Binding-site contacts:
Ligand atom N2 contacts residue ASN769 of chain 1.B at 3.0 Å (h-bond).
Ligand atom C1 contacts residue ASP1144 of chain 1.B at 4.0 Å.
Ligand atom C7 contacts residue ASN769 of chain 1.B at 3.9 Å.
Ligand atom O5 contacts residue ASN769 of chain 1.B at 2.3 Å (h-bond).
Ligand atom C7 contacts residue THR768 of chain 1.B at 4.4 Å.
Ligand atom C2 contacts residue ASP1144 of chain 1.B at 3.7 Å.
Ligand atom C3 contacts residue ASN769 of chain 1.B at 3.8 Å.
Ligand atom O7 contacts residue ASP1144 of chain 1.B at 3.5 Å.
Ligand atom N2 contacts residue ASP1144 of chain 1.B at 4.0 Å.
Ligand atom N2 contacts residue THR768 of chain 1.B at 4.2 Å.
Ligand atom C1 contacts residue ASN769 of chain 1.B at 1.4 Å.
Ligand atom C8 contacts residue PHE1145 of chain 1.B at 3.3 Å (hydrophobic).
Ligand atom C2 contacts residue ASN769 of chain 1.B at 2.4 Å.
Ligand atom C8 contacts residue VAL1146 of chain 1.B at 3.9 Å (hydrophobic).
Ligand atom C5 contacts residue ASN769 of chain 1.B at 3.6 Å.
Ligand atom C4 contacts residue ASN769 of chain 1.B at 4.2 Å.
Ligand atom C7 contacts residue ASP1144 of chain 1.B at 3.5 Å.
Ligand atom C8 contacts residue THR768 of chain 1.B at 3.7 Å.
Ligand atom C8 contacts residue ASP1144 of chain 1.B at 3.6 Å.

A protein and the small-molecule ligand that binds it are described below.
Small molecule (SMILES): CC(=O)N[C@H]1[C@H](O[C@H]2[C@H](O)[C@@H](NC(C)=O)CO[C@@H]2CO)O[C@H](CO)[C@@H](O)[C@@H]1O

Sequence of chain 1.B:
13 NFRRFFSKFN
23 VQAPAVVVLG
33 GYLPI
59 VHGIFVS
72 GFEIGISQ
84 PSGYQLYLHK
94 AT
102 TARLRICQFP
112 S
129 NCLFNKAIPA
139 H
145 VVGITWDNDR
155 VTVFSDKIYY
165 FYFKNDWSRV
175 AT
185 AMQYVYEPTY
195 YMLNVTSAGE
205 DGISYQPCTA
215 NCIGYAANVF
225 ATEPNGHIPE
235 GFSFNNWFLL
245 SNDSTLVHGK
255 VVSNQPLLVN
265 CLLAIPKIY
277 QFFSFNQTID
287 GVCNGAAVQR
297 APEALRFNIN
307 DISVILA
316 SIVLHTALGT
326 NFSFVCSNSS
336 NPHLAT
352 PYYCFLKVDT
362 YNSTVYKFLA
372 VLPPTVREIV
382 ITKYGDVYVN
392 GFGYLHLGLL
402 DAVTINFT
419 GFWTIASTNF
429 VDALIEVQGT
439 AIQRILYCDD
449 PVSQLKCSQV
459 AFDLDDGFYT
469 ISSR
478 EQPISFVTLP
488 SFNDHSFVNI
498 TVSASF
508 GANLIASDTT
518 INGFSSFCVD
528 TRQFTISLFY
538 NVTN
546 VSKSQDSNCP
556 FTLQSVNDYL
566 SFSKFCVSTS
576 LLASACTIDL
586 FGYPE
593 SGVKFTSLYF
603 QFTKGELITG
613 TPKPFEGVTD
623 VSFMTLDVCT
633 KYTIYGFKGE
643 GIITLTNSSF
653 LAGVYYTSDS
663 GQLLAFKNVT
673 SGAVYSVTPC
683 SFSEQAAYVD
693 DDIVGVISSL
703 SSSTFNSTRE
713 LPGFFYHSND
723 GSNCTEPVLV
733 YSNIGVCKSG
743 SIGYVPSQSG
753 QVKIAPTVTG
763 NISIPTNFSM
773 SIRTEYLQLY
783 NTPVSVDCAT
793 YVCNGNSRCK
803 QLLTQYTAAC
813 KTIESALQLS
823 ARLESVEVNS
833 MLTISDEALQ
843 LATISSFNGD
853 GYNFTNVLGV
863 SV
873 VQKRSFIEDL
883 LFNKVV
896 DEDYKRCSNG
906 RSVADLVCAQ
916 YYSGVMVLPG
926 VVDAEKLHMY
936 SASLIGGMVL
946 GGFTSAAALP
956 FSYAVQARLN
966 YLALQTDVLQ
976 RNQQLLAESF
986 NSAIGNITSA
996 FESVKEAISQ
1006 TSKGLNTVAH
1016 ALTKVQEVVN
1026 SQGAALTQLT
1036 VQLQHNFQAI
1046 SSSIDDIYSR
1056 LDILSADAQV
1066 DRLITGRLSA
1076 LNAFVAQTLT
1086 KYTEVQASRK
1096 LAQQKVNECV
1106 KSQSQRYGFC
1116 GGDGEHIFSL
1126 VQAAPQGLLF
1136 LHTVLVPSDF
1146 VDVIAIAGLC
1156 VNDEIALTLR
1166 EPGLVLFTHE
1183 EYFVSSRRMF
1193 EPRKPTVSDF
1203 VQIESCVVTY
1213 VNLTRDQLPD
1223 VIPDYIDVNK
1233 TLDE